Sequence of chain 60.A:
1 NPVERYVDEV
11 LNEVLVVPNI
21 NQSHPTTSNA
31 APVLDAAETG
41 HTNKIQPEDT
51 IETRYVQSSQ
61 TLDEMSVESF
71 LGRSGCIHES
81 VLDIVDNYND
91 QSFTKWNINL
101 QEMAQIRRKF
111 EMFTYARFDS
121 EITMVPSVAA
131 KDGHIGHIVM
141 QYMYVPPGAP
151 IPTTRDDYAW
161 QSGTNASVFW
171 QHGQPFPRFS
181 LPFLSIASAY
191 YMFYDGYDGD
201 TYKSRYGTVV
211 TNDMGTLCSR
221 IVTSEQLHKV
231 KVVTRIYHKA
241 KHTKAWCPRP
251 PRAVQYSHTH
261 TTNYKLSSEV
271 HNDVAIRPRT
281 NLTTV

The small molecule below binds the protein below.
Small molecule (SMILES): Cc1cc(CCCOc2c(C)cc(-c3noc(C(F)(F)F)n3)cc2C)on1

Binding-site contacts:
Ligand atom F1 contacts residue ALA166 of chain 60.A at 3.6 Å.
Ligand atom O1B contacts residue ILE98 of chain 60.A at 3.3 Å.
Ligand atom F2 contacts residue TYR142 of chain 60.A at 2.8 Å.
Ligand atom F1 contacts residue PHE179 of chain 60.A at 3.8 Å.
Ligand atom O1A contacts residue LEU217 of chain 60.A at 3.0 Å.
Ligand atom N1A contacts residue MET124 of chain 60.A at 3.5 Å.
Ligand atom CM4 contacts residue PHE179 of chain 60.A at 3.5 Å (hydrophobic).
Ligand atom C4B contacts residue ILE98 of chain 60.A at 3.8 Å (hydrophobic).
Ligand atom C6B contacts residue ILE98 of chain 60.A at 3.7 Å (hydrophobic).
Ligand atom N1A contacts residue PHE179 of chain 60.A at 3.6 Å.
Ligand atom F2 contacts residue TYR144 of chain 60.A at 3.0 Å.
Ligand atom N2 contacts residue MET214 of chain 60.A at 3.8 Å.
Ligand atom C2A contacts residue PHE179 of chain 60.A at 3.6 Å (hydrophobic).
Ligand atom CM4 contacts residue TYR144 of chain 60.A at 3.8 Å (hydrophobic).
Ligand atom CM2 contacts residue ILE122 of chain 60.A at 3.8 Å (hydrophobic).
Ligand atom C3A contacts residue PHE179 of chain 60.A at 3.1 Å (hydrophobic).
Ligand atom F3 contacts residue PHE179 of chain 60.A at 3.0 Å.
Ligand atom O1A contacts residue MET124 of chain 60.A at 3.2 Å.
Ligand atom F2 contacts residue ALA166 of chain 60.A at 3.5 Å.
Ligand atom F1 contacts residue TYR144 of chain 60.A at 3.3 Å.
Ligand atom N1A contacts residue LEU217 of chain 60.A at 3.3 Å.
Ligand atom F3 contacts residue TYR142 of chain 60.A at 3.8 Å.
Ligand atom N3A contacts residue TYR144 of chain 60.A at 3.5 Å.
Ligand atom C3A contacts residue LEU217 of chain 60.A at 3.6 Å (hydrophobic).
Ligand atom F2 contacts residue MET143 of chain 60.A at 3.3 Å.
Ligand atom C2B contacts residue ILE98 of chain 60.A at 3.7 Å (hydrophobic).
Ligand atom C4 contacts residue LEU100 of chain 60.A at 3.7 Å (hydrophobic).
Ligand atom O1A contacts residue PHE179 of chain 60.A at 3.3 Å.
Ligand atom C6B contacts residue LEU181 of chain 60.A at 3.3 Å (hydrophobic).
Ligand atom CM6 contacts residue LEU184 of chain 60.A at 3.4 Å (hydrophobic).
Ligand atom CM3 contacts residue ASN212 of chain 60.A at 3.4 Å.
Ligand atom C4 contacts residue TYR190 of chain 60.A at 3.6 Å (hydrophobic).
Ligand atom C5B contacts residue ILE98 of chain 60.A at 3.5 Å (hydrophobic).
Ligand atom CM6 contacts residue LEU181 of chain 60.A at 3.5 Å (hydrophobic).
Ligand atom N3A contacts residue PHE179 of chain 60.A at 3.4 Å.
Ligand atom C5B contacts residue LEU181 of chain 60.A at 3.5 Å (hydrophobic).
Ligand atom C1B contacts residue ILE98 of chain 60.A at 3.4 Å (hydrophobic).
Ligand atom O1 contacts residue MET214 of chain 60.A at 3.5 Å (h-bond).
Ligand atom CM2 contacts residue ILE77 of chain 60.A at 3.1 Å (hydrophobic).
Ligand atom F3 contacts residue VAL168 of chain 60.A at 3.0 Å.